Sequence of chain 1.C:
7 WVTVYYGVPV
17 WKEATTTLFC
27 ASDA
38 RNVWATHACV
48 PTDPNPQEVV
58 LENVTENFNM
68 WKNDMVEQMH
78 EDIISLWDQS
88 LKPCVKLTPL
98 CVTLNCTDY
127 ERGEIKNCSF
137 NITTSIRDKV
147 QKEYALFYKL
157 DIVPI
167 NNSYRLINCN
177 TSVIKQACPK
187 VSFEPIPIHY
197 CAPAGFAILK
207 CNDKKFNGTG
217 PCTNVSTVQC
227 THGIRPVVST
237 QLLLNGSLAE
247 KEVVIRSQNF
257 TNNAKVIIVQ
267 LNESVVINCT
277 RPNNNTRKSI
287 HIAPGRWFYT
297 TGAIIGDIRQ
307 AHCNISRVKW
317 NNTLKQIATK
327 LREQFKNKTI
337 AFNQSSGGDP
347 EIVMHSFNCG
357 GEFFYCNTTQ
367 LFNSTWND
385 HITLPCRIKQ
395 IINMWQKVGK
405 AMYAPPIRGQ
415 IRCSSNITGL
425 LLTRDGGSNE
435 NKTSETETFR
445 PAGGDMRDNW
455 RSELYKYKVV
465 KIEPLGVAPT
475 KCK

Binding-site contacts:
Ligand atom N2 contacts residue ASN176 of chain 1.C at 2.8 Å (h-bond).
Ligand atom O5 contacts residue ASN176 of chain 1.C at 2.4 Å (h-bond).
Ligand atom C1 contacts residue ASN176 of chain 1.C at 1.5 Å.
Ligand atom O7 contacts residue ILE173 of chain 1.C at 4.3 Å.
Ligand atom C3 contacts residue ASN176 of chain 1.C at 3.8 Å.
Ligand atom C8 contacts residue LEU172 of chain 1.C at 3.8 Å (hydrophobic).
Ligand atom O7 contacts residue ASN176 of chain 1.C at 3.3 Å (h-bond).
Ligand atom C4 contacts residue ASN176 of chain 1.C at 4.2 Å.
Ligand atom C7 contacts residue ASN176 of chain 1.C at 3.2 Å.
Ligand atom C8 contacts residue ARG171 of chain 1.C at 3.6 Å.
Ligand atom C8 contacts residue CYS175 of chain 1.C at 4.3 Å (hydrophobic).
Ligand atom C2 contacts residue ASN176 of chain 1.C at 2.5 Å.
Ligand atom C8 contacts residue ASN176 of chain 1.C at 4.0 Å.
Ligand atom C5 contacts residue ASN176 of chain 1.C at 3.7 Å.
Ligand atom C7 contacts residue VAL159 of chain 1.C at 3.9 Å (hydrophobic).
Ligand atom C8 contacts residue VAL159 of chain 1.C at 4.0 Å (hydrophobic).
Ligand atom O3 contacts residue VAL159 of chain 1.C at 4.2 Å.
Ligand atom O7 contacts residue VAL159 of chain 1.C at 3.5 Å.

The protein below binds the small molecule below.
Small molecule (SMILES): CC(=O)N[C@@H]1[C@@H](O)[C@H](O)[C@@H](CO)O[C@H]1O